Sequence of chain 1.B:
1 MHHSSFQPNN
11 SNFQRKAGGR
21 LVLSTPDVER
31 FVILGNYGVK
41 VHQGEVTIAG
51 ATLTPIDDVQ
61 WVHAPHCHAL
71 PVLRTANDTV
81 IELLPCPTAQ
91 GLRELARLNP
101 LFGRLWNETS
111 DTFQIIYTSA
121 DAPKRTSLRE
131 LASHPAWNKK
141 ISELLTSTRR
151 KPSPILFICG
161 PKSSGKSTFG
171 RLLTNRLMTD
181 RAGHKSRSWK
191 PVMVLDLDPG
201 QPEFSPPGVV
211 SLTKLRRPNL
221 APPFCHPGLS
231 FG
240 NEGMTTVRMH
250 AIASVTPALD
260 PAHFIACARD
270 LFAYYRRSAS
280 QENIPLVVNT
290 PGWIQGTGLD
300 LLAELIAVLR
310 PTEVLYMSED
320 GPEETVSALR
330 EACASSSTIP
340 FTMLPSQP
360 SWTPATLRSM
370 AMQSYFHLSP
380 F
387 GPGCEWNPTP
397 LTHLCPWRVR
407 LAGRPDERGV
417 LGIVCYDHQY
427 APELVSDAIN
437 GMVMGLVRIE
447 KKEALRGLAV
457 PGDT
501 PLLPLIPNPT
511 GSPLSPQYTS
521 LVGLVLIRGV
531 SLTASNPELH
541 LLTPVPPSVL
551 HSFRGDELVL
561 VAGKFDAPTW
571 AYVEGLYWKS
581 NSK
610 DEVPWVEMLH

Binding-site contacts:
Ligand atom O1B contacts residue LYS166 of chain 1.B at 3.1 Å.
Ligand atom PB contacts residue MG1 of chain 1.F at 3.4 Å.
Ligand atom O3A contacts residue SER164 of chain 1.B at 3.9 Å.
Ligand atom O2' contacts residue ARG129 of chain 1.B at 3.7 Å.
Ligand atom O1B contacts residue SER163 of chain 1.B at 3.6 Å.
Ligand atom O3A contacts residue GLY165 of chain 1.B at 3.3 Å (h-bond).
Ligand atom C2 contacts residue ALA69 of chain 1.B at 3.9 Å (hydrophobic).
Ligand atom O2B contacts residue SER167 of chain 1.B at 2.7 Å (h-bond).
Ligand atom N1 contacts residue ALA132 of chain 1.B at 3.0 Å (h-bond).
Ligand atom N6 contacts residue GLN346 of chain 1.B at 2.7 Å (h-bond).
Ligand atom C8 contacts residue GLN346 of chain 1.B at 3.7 Å.
Ligand atom O2A contacts residue MG1 of chain 1.F at 3.4 Å.
Ligand atom N6 contacts residue ALA132 of chain 1.B at 2.9 Å (h-bond).
Ligand atom O2G contacts residue LYS166 of chain 1.B at 3.8 Å.
Ligand atom PA contacts residue SER167 of chain 1.B at 3.9 Å.
Ligand atom O2A contacts residue SER167 of chain 1.B at 3.6 Å.
Ligand atom C2 contacts residue GLU130 of chain 1.B at 3.6 Å.
Ligand atom O1A contacts residue THR168 of chain 1.B at 2.8 Å (h-bond).
Ligand atom O1A contacts residue GLY165 of chain 1.B at 3.4 Å.
Ligand atom O5' contacts residue THR168 of chain 1.B at 3.8 Å.
Ligand atom O3' contacts residue ARG129 of chain 1.B at 2.9 Å (salt-bridge).
Ligand atom PG contacts residue MG1 of chain 1.F at 3.4 Å.
Ligand atom O3B contacts residue SER163 of chain 1.B at 3.6 Å.
Ligand atom C6 contacts residue ALA132 of chain 1.B at 3.4 Å (hydrophobic).
Ligand atom O2G contacts residue LYS162 of chain 1.B at 3.7 Å.
Ligand atom O2B contacts residue MG1 of chain 1.F at 2.1 Å.
Ligand atom O1A contacts residue LYS166 of chain 1.B at 3.9 Å.
Ligand atom N7 contacts residue GLN346 of chain 1.B at 3.8 Å.
Ligand atom N1 contacts residue LEU131 of chain 1.B at 3.6 Å.
Ligand atom O1B contacts residue GLY165 of chain 1.B at 3.4 Å (h-bond).
Ligand atom O2G contacts residue SER163 of chain 1.B at 3.4 Å (h-bond).
Ligand atom O3B contacts residue MG1 of chain 1.F at 3.6 Å.
Ligand atom S1G contacts residue GLN201 of chain 1.B at 3.9 Å.
Ligand atom O1A contacts residue SER167 of chain 1.B at 3.3 Å (h-bond).
Ligand atom C2 contacts residue LEU131 of chain 1.B at 3.5 Å (hydrophobic).
Ligand atom C2 contacts residue ALA132 of chain 1.B at 3.5 Å (hydrophobic).
Ligand atom N3 contacts residue ALA69 of chain 1.B at 3.9 Å.
Ligand atom C6 contacts residue GLN346 of chain 1.B at 3.5 Å.
Ligand atom O1B contacts residue SER164 of chain 1.B at 3.2 Å (h-bond).
Ligand atom O3G contacts residue MG1 of chain 1.F at 2.1 Å.

A small-molecule ligand and the protein it binds are described below.
Small molecule (SMILES): Nc1ncnc2c1ncn2[C@@H]1O[C@H](COP(=O)(O)OP(=O)(O)OP(O)(O)=S)[C@@H](O)[C@H]1O